This protein binds this small molecule.
Small molecule (SMILES): O=c1[nH]cnc2c1ncn2[C@@H]1O[C@H](COP(=O)(O)O)[C@@H](O)[C@H]1O

Sequence of chain 1.A:
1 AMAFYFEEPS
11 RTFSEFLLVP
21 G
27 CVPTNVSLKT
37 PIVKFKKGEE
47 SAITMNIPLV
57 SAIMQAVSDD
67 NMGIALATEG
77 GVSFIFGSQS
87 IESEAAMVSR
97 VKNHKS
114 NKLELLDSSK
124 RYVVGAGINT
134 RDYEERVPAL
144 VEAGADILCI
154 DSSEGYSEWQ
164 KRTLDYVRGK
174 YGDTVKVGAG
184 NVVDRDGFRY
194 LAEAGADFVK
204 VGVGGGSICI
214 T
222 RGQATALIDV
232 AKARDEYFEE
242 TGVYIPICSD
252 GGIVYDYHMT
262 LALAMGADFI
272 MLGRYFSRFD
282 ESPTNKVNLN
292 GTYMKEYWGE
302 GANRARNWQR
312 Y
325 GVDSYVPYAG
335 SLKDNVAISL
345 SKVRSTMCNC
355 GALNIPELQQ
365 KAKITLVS

Binding-site contacts:
Ligand atom O3P contacts residue TYR298 of chain 1.A at 3.3 Å (h-bond).
Ligand atom N1 contacts residue ILE211 of chain 1.A at 2.6 Å (h-bond).
Ligand atom C2 contacts residue GLY209 of chain 1.A at 3.3 Å.
Ligand atom N7 contacts residue MET60 of chain 1.A at 3.5 Å.
Ligand atom O6 contacts residue GLY300 of chain 1.A at 3.3 Å.
Ligand atom O6 contacts residue GLY302 of chain 1.A at 2.9 Å (h-bond).
Ligand atom O5' contacts residue GLY252 of chain 1.A at 3.1 Å.
Ligand atom O2P contacts residue GLY252 of chain 1.A at 3.7 Å.
Ligand atom O5' contacts residue GLY274 of chain 1.A at 3.8 Å.
Ligand atom O1P contacts residue LEU273 of chain 1.A at 3.7 Å.
Ligand atom O2' contacts residue ASN184 of chain 1.A at 3.6 Å.
Ligand atom C4' contacts residue ASP251 of chain 1.A at 3.6 Å.
Ligand atom N1 contacts residue GLY209 of chain 1.A at 3.7 Å.
Ligand atom O1P contacts residue GLY274 of chain 1.A at 2.9 Å (h-bond).
Ligand atom C5 contacts residue ILE213 of chain 1.A at 3.8 Å (hydrophobic).
Ligand atom C2 contacts residue ILE211 of chain 1.A at 3.0 Å (hydrophobic).
Ligand atom O3' contacts residue ASP251 of chain 1.A at 2.9 Å (salt-bridge).
Ligand atom C2' contacts residue ASP251 of chain 1.A at 3.8 Å.
Ligand atom N1 contacts residue GLY302 of chain 1.A at 3.5 Å (h-bond).
Ligand atom C2' contacts residue GLY208 of chain 1.A at 3.7 Å.
Ligand atom C2 contacts residue GLY208 of chain 1.A at 3.6 Å.
Ligand atom O3' contacts residue ALA58 of chain 1.A at 3.3 Å.
Ligand atom C8 contacts residue MET60 of chain 1.A at 3.5 Å (hydrophobic).
Ligand atom C3' contacts residue ASP251 of chain 1.A at 3.7 Å.
Ligand atom O2P contacts residue GLY253 of chain 1.A at 3.3 Å (h-bond).
Ligand atom O2' contacts residue GLY208 of chain 1.A at 3.3 Å (h-bond).
Ligand atom C6 contacts residue ILE211 of chain 1.A at 3.8 Å (hydrophobic).
Ligand atom O3P contacts residue GLY274 of chain 1.A at 3.8 Å.
Ligand atom C4 contacts residue ILE213 of chain 1.A at 3.6 Å (hydrophobic).
Ligand atom N3 contacts residue GLY208 of chain 1.A at 3.0 Å (h-bond).
Ligand atom C6 contacts residue GLY302 of chain 1.A at 3.5 Å.
Ligand atom O2P contacts residue ARG275 of chain 1.A at 3.1 Å (salt-bridge).
Ligand atom O1P contacts residue ARG275 of chain 1.A at 3.6 Å.
Ligand atom P contacts residue GLY274 of chain 1.A at 3.7 Å.
Ligand atom O3P contacts residue ARG275 of chain 1.A at 3.1 Å (salt-bridge).
Ligand atom N7 contacts residue GLY300 of chain 1.A at 3.8 Å.
Ligand atom O6 contacts residue GLU301 of chain 1.A at 3.3 Å (salt-bridge).
Ligand atom C6 contacts residue GLU301 of chain 1.A at 3.7 Å.
Ligand atom N9 contacts residue ILE213 of chain 1.A at 3.7 Å.
Ligand atom O2' contacts residue ASP251 of chain 1.A at 2.5 Å (salt-bridge).